Sequence of chain 1.G:
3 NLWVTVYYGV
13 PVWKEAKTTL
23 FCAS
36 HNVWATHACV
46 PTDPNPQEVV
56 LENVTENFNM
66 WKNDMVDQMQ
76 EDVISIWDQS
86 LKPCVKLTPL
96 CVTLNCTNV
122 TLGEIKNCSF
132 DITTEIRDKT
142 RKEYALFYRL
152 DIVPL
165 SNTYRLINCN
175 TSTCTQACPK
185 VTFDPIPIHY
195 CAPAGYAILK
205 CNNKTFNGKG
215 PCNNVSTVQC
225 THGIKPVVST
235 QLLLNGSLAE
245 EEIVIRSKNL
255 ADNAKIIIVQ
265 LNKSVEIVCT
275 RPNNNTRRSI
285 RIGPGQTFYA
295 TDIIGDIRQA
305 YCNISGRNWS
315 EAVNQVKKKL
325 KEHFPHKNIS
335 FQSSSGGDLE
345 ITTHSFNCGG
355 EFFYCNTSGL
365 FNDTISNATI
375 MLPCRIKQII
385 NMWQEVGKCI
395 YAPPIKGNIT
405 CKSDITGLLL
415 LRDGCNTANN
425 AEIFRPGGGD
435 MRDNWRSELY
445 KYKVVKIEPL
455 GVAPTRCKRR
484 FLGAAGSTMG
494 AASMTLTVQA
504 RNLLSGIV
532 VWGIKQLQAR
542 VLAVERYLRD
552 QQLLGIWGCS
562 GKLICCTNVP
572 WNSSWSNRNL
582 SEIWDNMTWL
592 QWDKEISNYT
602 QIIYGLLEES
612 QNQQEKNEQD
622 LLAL

A protein and the small-molecule ligand that binds it are described below.
Small molecule (SMILES): CC(=O)N[C@H]1[C@H](O[C@H]2[C@H](O)[C@@H](NC(C)=O)CO[C@@H]2CO)O[C@H](CO)[C@@H](O[C@@H]2O[C@H](CO)[C@@H](O)[C@H](O)[C@@H]2O)[C@@H]1O

Binding-site contacts:
Ligand atom O7 contacts residue GLU245 of chain 1.G at 4.3 Å.
Ligand atom C1 contacts residue ASN266 of chain 1.G at 1.5 Å.
Ligand atom O6 contacts residue LYS323 of chain 1.G at 3.8 Å.
Ligand atom C7 contacts residue ASN266 of chain 1.G at 3.1 Å.
Ligand atom C6 contacts residue LYS323 of chain 1.G at 4.3 Å.
Ligand atom C2 contacts residue ASN266 of chain 1.G at 2.4 Å.
Ligand atom C5 contacts residue ILE247 of chain 1.G at 4.1 Å (hydrophobic).
Ligand atom C3 contacts residue GLN319 of chain 1.G at 4.1 Å.
Ligand atom C6 contacts residue GLU246 of chain 1.G at 3.9 Å.
Ligand atom N2 contacts residue ASN266 of chain 1.G at 2.8 Å (h-bond).
Ligand atom C6 contacts residue ILE247 of chain 1.G at 4.1 Å (hydrophobic).
Ligand atom C3 contacts residue ASN266 of chain 1.G at 3.7 Å.
Ligand atom C8 contacts residue GLU246 of chain 1.G at 3.4 Å.
Ligand atom C1 contacts residue ILE247 of chain 1.G at 3.9 Å (hydrophobic).
Ligand atom C8 contacts residue ASN266 of chain 1.G at 4.3 Å.
Ligand atom C4 contacts residue ASN266 of chain 1.G at 4.2 Å.
Ligand atom O5 contacts residue ILE247 of chain 1.G at 3.1 Å (h-bond).
Ligand atom C5 contacts residue ASN266 of chain 1.G at 3.7 Å.
Ligand atom C8 contacts residue LYS267 of chain 1.G at 4.1 Å.
Ligand atom C5 contacts residue GLU246 of chain 1.G at 4.4 Å.
Ligand atom O5 contacts residue ASN266 of chain 1.G at 2.4 Å (h-bond).
Ligand atom O6 contacts residue LYS322 of chain 1.G at 4.5 Å.
Ligand atom O5 contacts residue GLU246 of chain 1.G at 3.4 Å.
Ligand atom C1 contacts residue GLU246 of chain 1.G at 4.1 Å.
Ligand atom O7 contacts residue ASN266 of chain 1.G at 3.1 Å (h-bond).